Sequence of chain 1.B:
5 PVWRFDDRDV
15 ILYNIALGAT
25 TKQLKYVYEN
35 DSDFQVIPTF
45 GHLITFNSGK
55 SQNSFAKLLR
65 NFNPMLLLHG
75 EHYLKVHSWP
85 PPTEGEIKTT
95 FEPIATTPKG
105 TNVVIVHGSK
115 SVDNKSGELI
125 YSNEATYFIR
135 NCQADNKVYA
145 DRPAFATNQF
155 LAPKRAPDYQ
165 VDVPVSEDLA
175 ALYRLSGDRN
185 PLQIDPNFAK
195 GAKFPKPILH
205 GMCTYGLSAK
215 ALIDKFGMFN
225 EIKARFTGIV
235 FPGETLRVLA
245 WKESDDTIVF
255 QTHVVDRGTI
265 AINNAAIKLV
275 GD

A small-molecule ligand and the protein it binds are described below.
Small molecule (SMILES): CCCCCCC[C@@H](O)CC(=O)SCCNC(=O)CCNC(=O)[C@H](O)C(C)(C)CO[P](=O)(O)O[P](=O)(O)OC[C@H]1O[C@@H](n2cnc3c(N)ncnc32)[C@H](O)[C@@H]1OP(=O)(O)O

Binding-site contacts:
Ligand atom C6' contacts residue TYR131 of chain 1.B at 3.1 Å (hydrophobic).
Ligand atom O2' contacts residue ASP182 of chain 1.B at 2.6 Å (salt-bridge).
Ligand atom C1' contacts residue GLN187 of chain 1.B at 3.2 Å.
Ligand atom C9P contacts residue THR231 of chain 1.B at 3.6 Å.
Ligand atom N6A contacts residue ARG229 of chain 1.B at 3.6 Å.
Ligand atom C7P contacts residue THR231 of chain 1.B at 3.5 Å.
Ligand atom C7P contacts residue PHE230 of chain 1.B at 3.5 Å (hydrophobic).
Ligand atom C10 contacts residue THR49 of chain 1.B at 3.4 Å.
Ligand atom O9A contacts residue LYS103 of chain 1.B at 2.5 Å (salt-bridge).
Ligand atom C7P contacts residue GLY232 of chain 1.B at 3.1 Å.
Ligand atom C7' contacts residue EDO1 of chain 1.H at 3.5 Å.
Ligand atom OAP contacts residue PHE230 of chain 1.B at 3.4 Å (h-bond).
Ligand atom C10 contacts residue GLN56 of chain 1.B at 3.4 Å.
Ligand atom O4B contacts residue PHE132 of chain 1.B at 3.3 Å.
Ligand atom C8A contacts residue ARG229 of chain 1.B at 3.6 Å.
Ligand atom C4A contacts residue ARG229 of chain 1.B at 3.6 Å.
Ligand atom O9P contacts residue ILE233 of chain 1.B at 3.5 Å.
Ligand atom N6A contacts residue PHE230 of chain 1.B at 2.9 Å (h-bond).
Ligand atom N8P contacts residue PHE230 of chain 1.B at 3.0 Å (h-bond).
Ligand atom C3' contacts residue ASP182 of chain 1.B at 3.2 Å.
Ligand atom N1A contacts residue GLY74 of chain 1.B at 3.5 Å (h-bond).
Ligand atom OAP contacts residue THR231 of chain 1.B at 3.1 Å (h-bond).
Ligand atom S1P contacts residue HIS73 of chain 1.B at 3.3 Å (h-bond).
Ligand atom C10 contacts residue ASN57 of chain 1.B at 3.6 Å.
Ligand atom N8P contacts residue THR231 of chain 1.B at 3.1 Å.
Ligand atom O5P contacts residue ILE233 of chain 1.B at 3.5 Å.
Ligand atom O2' contacts residue GLN187 of chain 1.B at 2.9 Å (h-bond).
Ligand atom C2P contacts residue ILE202 of chain 1.B at 3.3 Å (hydrophobic).
Ligand atom C7P contacts residue ILE233 of chain 1.B at 3.5 Å (hydrophobic).
Ligand atom O2' contacts residue ASN184 of chain 1.B at 2.9 Å (h-bond).
Ligand atom N7A contacts residue ARG229 of chain 1.B at 3.5 Å (salt-bridge).
Ligand atom C5' contacts residue LEU71 of chain 1.B at 3.5 Å (hydrophobic).
Ligand atom N8P contacts residue GLY232 of chain 1.B at 3.2 Å (h-bond).
Ligand atom N3A contacts residue ARG229 of chain 1.B at 3.6 Å (salt-bridge).
Ligand atom C5A contacts residue ARG229 of chain 1.B at 3.5 Å.
Ligand atom O1' contacts residue GLY205 of chain 1.B at 3.0 Å (h-bond).
Ligand atom O1' contacts residue GLN187 of chain 1.B at 3.2 Å (h-bond).
Ligand atom N6A contacts residue GLY74 of chain 1.B at 3.0 Å (h-bond).
Ligand atom O3B contacts residue LYS103 of chain 1.B at 3.5 Å.
Ligand atom N4P contacts residue HIS73 of chain 1.B at 2.9 Å (h-bond).